This protein binds this small molecule.
Small molecule (SMILES): CC[C@H](C)[C@H](NC(=O)[C@H](CO)NC(=O)[C@H](CCCN=C(N)N)NC(=O)[C@@H](NC(=O)[C@@H]1CCCN1C(=O)[C@@H]1CCCN1C(=O)[C@H](C)N)C(C)C)C(=O)N[C@H](C=O)Cc1ccc(O)cc1

Binding-site contacts:
Ligand atom CG1 contacts residue VAL280 of chain 5.S at 4.0 Å (hydrophobic).
Ligand atom N contacts residue THR235 of chain 5.S at 3.9 Å.
Ligand atom CG2 contacts residue HIS277 of chain 5.S at 3.3 Å.
Ligand atom CG2 contacts residue LEU286 of chain 5.S at 3.7 Å (hydrophobic).
Ligand atom O contacts residue THR235 of chain 5.S at 3.0 Å (h-bond).
Ligand atom CD contacts residue TYR273 of chain 5.S at 3.3 Å (hydrophobic).
Ligand atom C contacts residue THR235 of chain 5.S at 3.6 Å.
Ligand atom CG2 contacts residue GLU236 of chain 5.S at 3.3 Å.
Ligand atom N contacts residue TYR273 of chain 5.S at 3.9 Å.
Ligand atom CG contacts residue HIS277 of chain 5.S at 3.8 Å.
Ligand atom CD1 contacts residue TYR91 of chain 5.S at 3.9 Å (hydrophobic).
Ligand atom CG2 contacts residue PHE278 of chain 5.S at 3.7 Å (hydrophobic).
Ligand atom CG1 contacts residue TYR94 of chain 5.S at 3.8 Å (hydrophobic).
Ligand atom CB contacts residue HIS277 of chain 5.S at 3.7 Å.
Ligand atom CD contacts residue HIS277 of chain 5.S at 3.9 Å.
Ligand atom CD1 contacts residue TYR94 of chain 5.S at 3.5 Å (hydrophobic).
Ligand atom C contacts residue ASN227 of chain 5.S at 3.5 Å.
Ligand atom CB contacts residue LEU286 of chain 5.S at 3.9 Å (hydrophobic).
Ligand atom CG contacts residue LYS234 of chain 5.S at 3.3 Å.
Ligand atom C contacts residue ASN281 of chain 5.S at 3.8 Å.
Ligand atom CA contacts residue ASN227 of chain 5.S at 3.7 Å.
Ligand atom O contacts residue HIS277 of chain 5.S at 3.4 Å.
Ligand atom O contacts residue LYS234 of chain 5.S at 3.6 Å.
Ligand atom C contacts residue THR235 of chain 5.S at 3.6 Å.
Ligand atom CA contacts residue THR235 of chain 5.S at 3.6 Å.
Ligand atom O contacts residue ASN281 of chain 5.S at 2.6 Å (h-bond).
Ligand atom O contacts residue THR235 of chain 5.S at 3.1 Å (h-bond).
Ligand atom CB contacts residue ASP233 of chain 5.S at 3.0 Å.
Ligand atom CG2 contacts residue ASN281 of chain 5.S at 3.6 Å.
Ligand atom C contacts residue LEU286 of chain 5.S at 3.8 Å (hydrophobic).
Ligand atom CB contacts residue TYR238 of chain 5.S at 3.6 Å (hydrophobic).
Ligand atom O contacts residue ASN227 of chain 5.S at 3.6 Å.
Ligand atom C contacts residue THR235 of chain 5.S at 3.6 Å.
Ligand atom O contacts residue LEU286 of chain 5.S at 3.2 Å.
Ligand atom O contacts residue TYR94 of chain 5.S at 2.9 Å.
Ligand atom C contacts residue TYR94 of chain 5.S at 4.0 Å (hydrophobic).
Ligand atom N contacts residue ASN227 of chain 5.S at 3.0 Å (h-bond).
Ligand atom CG contacts residue TYR273 of chain 5.S at 3.6 Å (hydrophobic).
Ligand atom CG contacts residue ASP233 of chain 5.S at 3.0 Å.
Ligand atom N contacts residue THR235 of chain 5.S at 3.5 Å (h-bond).

Sequence of chain 5.S:
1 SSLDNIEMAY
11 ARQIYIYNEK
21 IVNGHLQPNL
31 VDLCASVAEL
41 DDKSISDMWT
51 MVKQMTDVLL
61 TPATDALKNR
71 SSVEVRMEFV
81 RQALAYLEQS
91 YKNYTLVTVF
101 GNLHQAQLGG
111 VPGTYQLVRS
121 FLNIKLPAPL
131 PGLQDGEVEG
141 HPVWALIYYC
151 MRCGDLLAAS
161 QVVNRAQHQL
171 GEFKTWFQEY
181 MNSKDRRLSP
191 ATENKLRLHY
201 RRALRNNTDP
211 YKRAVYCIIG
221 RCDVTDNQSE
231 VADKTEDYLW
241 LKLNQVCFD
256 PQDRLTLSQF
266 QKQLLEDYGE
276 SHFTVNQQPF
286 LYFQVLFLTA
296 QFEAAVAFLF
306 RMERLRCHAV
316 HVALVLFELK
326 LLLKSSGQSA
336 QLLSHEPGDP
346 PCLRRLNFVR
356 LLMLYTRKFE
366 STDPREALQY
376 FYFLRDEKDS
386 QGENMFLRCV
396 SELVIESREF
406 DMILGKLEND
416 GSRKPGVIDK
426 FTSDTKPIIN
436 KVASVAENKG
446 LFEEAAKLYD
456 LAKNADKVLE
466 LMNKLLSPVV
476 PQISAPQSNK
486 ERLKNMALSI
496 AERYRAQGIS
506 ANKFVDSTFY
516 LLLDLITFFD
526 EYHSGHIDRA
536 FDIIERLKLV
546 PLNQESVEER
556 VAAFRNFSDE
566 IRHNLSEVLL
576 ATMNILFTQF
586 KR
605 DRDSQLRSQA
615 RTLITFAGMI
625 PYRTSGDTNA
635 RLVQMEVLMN